This protein binds this small molecule.
Small molecule (SMILES): CO[C@H](c1ccccc1)[C@@H]1NC(=O)[C@H](C)NC(=O)[C@H](C[C@@H](C)CO)N(C)C(=O)[C@H]([C@H](O)c2cn(C(C)(C)[C@@H](C)O)c3ccccc23)NC(=O)[C@H]([C@H](C)C=C(C)C)NC(=O)[C@H](CC(C)C)N(C)C(=O)[C@H](C(C)C)NC1=O

Binding-site contacts:
Ligand atom C1 contacts residue MET1 of chain 1.A at 3.4 Å (hydrophobic).
Ligand atom CD2 contacts residue MET1 of chain 1.A at 3.8 Å (hydrophobic).
Ligand atom CD2 contacts residue TYR2 of chain 1.A at 3.8 Å (hydrophobic).
Ligand atom N contacts residue TYR2 of chain 1.A at 3.7 Å.
Ligand atom O4 contacts residue LYS85 of chain 1.A at 3.1 Å (salt-bridge).
Ligand atom OB contacts residue TYR2 of chain 1.A at 3.2 Å.
Ligand atom O contacts residue PRO79 of chain 1.A at 3.5 Å.
Ligand atom CH2 contacts residue LEU88 of chain 1.A at 3.8 Å (hydrophobic).
Ligand atom CD1 contacts residue HIS77 of chain 1.A at 3.6 Å.
Ligand atom N contacts residue TYR2 of chain 1.A at 3.8 Å.
Ligand atom C2 contacts residue GLU89 of chain 1.A at 3.8 Å.
Ligand atom C contacts residue PHE80 of chain 1.A at 3.5 Å (hydrophobic).
Ligand atom OB contacts residue MET1 of chain 1.A at 3.1 Å (h-bond).
Ligand atom O contacts residue PHE80 of chain 1.A at 3.1 Å (h-bond).
Ligand atom CB contacts residue GLN17 of chain 1.A at 3.7 Å.
Ligand atom O contacts residue TYR2 of chain 1.A at 3.2 Å (h-bond).
Ligand atom CB1 contacts residue HIS77 of chain 1.A at 3.8 Å.
Ligand atom O contacts residue TYR2 of chain 1.A at 3.6 Å.
Ligand atom CG1 contacts residue GLU89 of chain 1.A at 3.4 Å.
Ligand atom CD1 contacts residue MET1 of chain 1.A at 3.2 Å (hydrophobic).
Ligand atom NE1 contacts residue MET1 of chain 1.A at 3.1 Å (h-bond).
Ligand atom CB contacts residue MET1 of chain 1.A at 3.8 Å (hydrophobic).
Ligand atom CE1 contacts residue PRO79 of chain 1.A at 3.6 Å (hydrophobic).
Ligand atom CE3 contacts residue MET1 of chain 1.A at 3.8 Å (hydrophobic).
Ligand atom O contacts residue PHE80 of chain 1.A at 3.6 Å.
Ligand atom C5 contacts residue MET1 of chain 1.A at 1.8 Å (hydrophobic).
Ligand atom CB contacts residue TYR2 of chain 1.A at 3.8 Å (hydrophobic).
Ligand atom C contacts residue PHE80 of chain 1.A at 3.7 Å (hydrophobic).
Ligand atom C contacts residue TYR2 of chain 1.A at 3.8 Å (hydrophobic).
Ligand atom CD1 contacts residue PRO79 of chain 1.A at 3.7 Å (hydrophobic).
Ligand atom CZ2 contacts residue MET1 of chain 1.A at 3.8 Å (hydrophobic).
Ligand atom O contacts residue LYS85 of chain 1.A at 2.7 Å (salt-bridge).
Ligand atom CE2 contacts residue MET1 of chain 1.A at 3.4 Å (hydrophobic).
Ligand atom C contacts residue TYR2 of chain 1.A at 3.5 Å (hydrophobic).
Ligand atom O4 contacts residue GLU89 of chain 1.A at 2.6 Å (salt-bridge).
Ligand atom C4 contacts residue MET1 of chain 1.A at 2.8 Å (hydrophobic).
Ligand atom CA contacts residue TYR2 of chain 1.A at 3.6 Å (hydrophobic).
Ligand atom CG1 contacts residue LYS85 of chain 1.A at 3.4 Å.
Ligand atom CG contacts residue MET1 of chain 1.A at 3.6 Å (hydrophobic).
Ligand atom CD1 contacts residue ILE78 of chain 1.A at 3.7 Å (hydrophobic).

Sequence of chain 1.A:
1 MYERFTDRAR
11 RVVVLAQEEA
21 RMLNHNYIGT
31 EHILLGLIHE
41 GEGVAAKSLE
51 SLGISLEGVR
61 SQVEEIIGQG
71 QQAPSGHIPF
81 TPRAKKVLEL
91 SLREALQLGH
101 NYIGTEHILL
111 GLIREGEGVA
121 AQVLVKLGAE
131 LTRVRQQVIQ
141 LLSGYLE